Sequence of chain 1.G:
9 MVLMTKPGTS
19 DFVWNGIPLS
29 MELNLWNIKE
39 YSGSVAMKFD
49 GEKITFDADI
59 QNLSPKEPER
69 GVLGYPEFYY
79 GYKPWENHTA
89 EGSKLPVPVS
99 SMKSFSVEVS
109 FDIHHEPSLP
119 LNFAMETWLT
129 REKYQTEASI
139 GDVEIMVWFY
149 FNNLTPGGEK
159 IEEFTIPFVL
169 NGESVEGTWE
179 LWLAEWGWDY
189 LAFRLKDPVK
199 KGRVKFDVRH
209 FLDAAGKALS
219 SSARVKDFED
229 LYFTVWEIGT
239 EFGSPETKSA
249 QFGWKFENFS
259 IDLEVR

This protein binds this small molecule.
Small molecule (SMILES): OC[C@H]1O[C@@H](O[C@H]2[C@H](O)[C@@H](O)[C@H](O)O[C@@H]2CO)[C@H](O)[C@@H](O)[C@@H]1O

Binding-site contacts:
Ligand atom O2 contacts residue ARG68 of chain 1.G at 3.4 Å (salt-bridge).
Ligand atom C6 contacts residue GLU124 of chain 1.G at 4.0 Å.
Ligand atom O6 contacts residue TRP186 of chain 1.G at 3.8 Å.
Ligand atom O3 contacts residue TRP186 of chain 1.G at 3.6 Å.
Ligand atom O2 contacts residue LYS81 of chain 1.G at 3.2 Å (salt-bridge).
Ligand atom C4 contacts residue GLU142 of chain 1.G at 3.9 Å.
Ligand atom O3 contacts residue LYS81 of chain 1.G at 3.2 Å (salt-bridge).
Ligand atom C2 contacts residue GLU142 of chain 1.G at 3.4 Å.
Ligand atom O5 contacts residue GLU142 of chain 1.G at 3.9 Å.
Ligand atom O1 contacts residue TYR188 of chain 1.G at 3.4 Å.
Ligand atom O6 contacts residue GLU239 of chain 1.G at 3.2 Å (salt-bridge).
Ligand atom C3 contacts residue TRP34 of chain 1.G at 3.8 Å (hydrophobic).
Ligand atom O6 contacts residue TRP34 of chain 1.G at 3.0 Å (h-bond).
Ligand atom C1 contacts residue GLU142 of chain 1.G at 3.3 Å.
Ligand atom O6 contacts residue TYR73 of chain 1.G at 3.5 Å.
Ligand atom O4 contacts residue TRP126 of chain 1.G at 3.7 Å.
Ligand atom O3 contacts residue ARG68 of chain 1.G at 3.2 Å (salt-bridge).
Ligand atom O3 contacts residue TRP126 of chain 1.G at 3.9 Å.
Ligand atom C6 contacts residue GLU239 of chain 1.G at 3.6 Å.
Ligand atom O2 contacts residue TRP184 of chain 1.G at 3.4 Å.
Ligand atom C3 contacts residue TRP126 of chain 1.G at 3.8 Å (hydrophobic).
Ligand atom C2 contacts residue ARG68 of chain 1.G at 3.6 Å.
Ligand atom C1 contacts residue TRP34 of chain 1.G at 3.8 Å (hydrophobic).
Ligand atom C1 contacts residue TYR188 of chain 1.G at 4.0 Å (hydrophobic).
Ligand atom C3 contacts residue GLU142 of chain 1.G at 3.4 Å.
Ligand atom O2 contacts residue TRP186 of chain 1.G at 3.7 Å.
Ligand atom O6 contacts residue ARG68 of chain 1.G at 2.9 Å (salt-bridge).
Ligand atom C6 contacts residue TRP83 of chain 1.G at 4.0 Å (hydrophobic).
Ligand atom O3 contacts residue GLU84 of chain 1.G at 3.9 Å.
Ligand atom O1 contacts residue GLU239 of chain 1.G at 3.8 Å.
Ligand atom O2 contacts residue GLU142 of chain 1.G at 2.6 Å (salt-bridge).
Ligand atom C5 contacts residue GLU239 of chain 1.G at 3.9 Å.
Ligand atom C5 contacts residue GLU142 of chain 1.G at 3.5 Å.
Ligand atom C5 contacts residue GLU124 of chain 1.G at 3.9 Å.
Ligand atom O2 contacts residue ASN32 of chain 1.G at 3.2 Å (h-bond).
Ligand atom C6 contacts residue TYR73 of chain 1.G at 3.7 Å (hydrophobic).
Ligand atom O5 contacts residue GLU239 of chain 1.G at 3.0 Å (salt-bridge).
Ligand atom C5 contacts residue TRP34 of chain 1.G at 3.8 Å (hydrophobic).
Ligand atom C4 contacts residue TRP83 of chain 1.G at 3.8 Å (hydrophobic).
Ligand atom C1 contacts residue GLU239 of chain 1.G at 4.0 Å.